Sequence of chain 1.B:
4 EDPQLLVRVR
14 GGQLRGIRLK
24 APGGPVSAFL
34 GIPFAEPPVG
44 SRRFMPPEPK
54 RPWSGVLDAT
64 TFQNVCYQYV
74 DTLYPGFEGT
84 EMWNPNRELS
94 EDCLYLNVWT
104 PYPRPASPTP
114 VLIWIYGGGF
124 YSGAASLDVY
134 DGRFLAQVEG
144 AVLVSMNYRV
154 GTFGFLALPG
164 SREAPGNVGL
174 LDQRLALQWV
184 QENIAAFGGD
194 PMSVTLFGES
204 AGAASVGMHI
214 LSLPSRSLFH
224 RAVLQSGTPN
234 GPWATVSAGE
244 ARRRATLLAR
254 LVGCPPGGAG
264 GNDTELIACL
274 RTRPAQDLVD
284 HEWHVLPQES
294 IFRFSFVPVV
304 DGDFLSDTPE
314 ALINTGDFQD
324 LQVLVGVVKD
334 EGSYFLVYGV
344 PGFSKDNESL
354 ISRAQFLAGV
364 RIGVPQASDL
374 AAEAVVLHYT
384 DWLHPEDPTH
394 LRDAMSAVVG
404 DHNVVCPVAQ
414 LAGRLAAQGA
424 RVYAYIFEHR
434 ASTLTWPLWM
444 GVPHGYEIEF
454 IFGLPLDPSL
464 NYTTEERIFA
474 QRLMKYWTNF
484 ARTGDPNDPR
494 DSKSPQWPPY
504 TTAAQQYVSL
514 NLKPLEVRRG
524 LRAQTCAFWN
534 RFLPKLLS

Binding-site contacts:
Ligand atom C10 contacts residue TRP286 of chain 1.B at 4.0 Å (hydrophobic).
Ligand atom O37 contacts residue PHE338 of chain 1.B at 3.5 Å.
Ligand atom C27 contacts residue TRP86 of chain 1.B at 3.7 Å (hydrophobic).
Ligand atom C22 contacts residue TYR124 of chain 1.B at 3.4 Å (hydrophobic).
Ligand atom C01 contacts residue SER293 of chain 1.B at 3.8 Å.
Ligand atom C14 contacts residue TRP286 of chain 1.B at 3.9 Å (hydrophobic).
Ligand atom N11 contacts residue TRP286 of chain 1.B at 3.8 Å.
Ligand atom C38 contacts residue TRP286 of chain 1.B at 3.5 Å (hydrophobic).
Ligand atom C20 contacts residue PHE338 of chain 1.B at 3.6 Å (hydrophobic).
Ligand atom N17 contacts residue TRP286 of chain 1.B at 3.6 Å.
Ligand atom C27 contacts residue GLY82 of chain 1.B at 3.8 Å.
Ligand atom O39 contacts residue TRP286 of chain 1.B at 3.6 Å.
Ligand atom C13 contacts residue TRP286 of chain 1.B at 3.9 Å (hydrophobic).
Ligand atom C22 contacts residue ASP74 of chain 1.B at 4.0 Å.
Ligand atom C26 contacts residue TRP86 of chain 1.B at 3.9 Å (hydrophobic).
Ligand atom C25 contacts residue ASP74 of chain 1.B at 3.9 Å.
Ligand atom C31 contacts residue TRP86 of chain 1.B at 3.4 Å (hydrophobic).
Ligand atom C19 contacts residue TYR341 of chain 1.B at 3.5 Å (hydrophobic).
Ligand atom C21 contacts residue TYR337 of chain 1.B at 3.5 Å (hydrophobic).
Ligand atom C18 contacts residue TYR124 of chain 1.B at 3.7 Å (hydrophobic).
Ligand atom C30 contacts residue TYR337 of chain 1.B at 3.6 Å (hydrophobic).
Ligand atom O36 contacts residue TYR124 of chain 1.B at 2.9 Å (h-bond).
Ligand atom O16 contacts residue PHE295 of chain 1.B at 3.1 Å (h-bond).
Ligand atom C25 contacts residue TYR124 of chain 1.B at 3.5 Å (hydrophobic).
Ligand atom C30 contacts residue TRP86 of chain 1.B at 3.5 Å (hydrophobic).
Ligand atom C24 contacts residue TYR124 of chain 1.B at 3.5 Å (hydrophobic).
Ligand atom O16 contacts residue ILE294 of chain 1.B at 3.9 Å.
Ligand atom C28 contacts residue TYR337 of chain 1.B at 3.3 Å (hydrophobic).
Ligand atom C29 contacts residue TYR337 of chain 1.B at 3.4 Å (hydrophobic).
Ligand atom C26 contacts residue TYR341 of chain 1.B at 3.7 Å (hydrophobic).
Ligand atom C32 contacts residue GLY121 of chain 1.B at 3.3 Å.
Ligand atom C14 contacts residue SER293 of chain 1.B at 3.6 Å.
Ligand atom C22 contacts residue TYR341 of chain 1.B at 3.4 Å (hydrophobic).
Ligand atom C33 contacts residue SER203 of chain 1.B at 3.6 Å.
Ligand atom C33 contacts residue GLY121 of chain 1.B at 3.3 Å.
Ligand atom C21 contacts residue TYR341 of chain 1.B at 3.5 Å (hydrophobic).
Ligand atom C15 contacts residue TRP286 of chain 1.B at 3.9 Å (hydrophobic).
Ligand atom C27 contacts residue TRP439 of chain 1.B at 3.6 Å (hydrophobic).
Ligand atom C18 contacts residue TRP286 of chain 1.B at 4.0 Å (hydrophobic).
Ligand atom O39 contacts residue TYR341 of chain 1.B at 3.9 Å.

A protein and the small-molecule ligand that binds it are described below.
Small molecule (SMILES): CC[N+](CC)(CCCCCn1c(C)cc(=O)n(CCCCC[N+](CC)(CC)Cc2ccccc2[N+](=O)[O-])c1=O)Cc1ccccc1[N+](=O)[O-]